Binding-site contacts:
Ligand atom C6 contacts residue GLN140 of chain 1.A at 3.9 Å.
Ligand atom C5 contacts residue SER15 of chain 1.A at 3.4 Å.
Ligand atom C1 contacts residue ASN10 of chain 1.A at 1.5 Å.
Ligand atom O7 contacts residue ASN10 of chain 1.A at 3.5 Å (h-bond).
Ligand atom C1 contacts residue SER15 of chain 1.A at 3.5 Å.
Ligand atom C5 contacts residue ASN10 of chain 1.A at 3.7 Å.
Ligand atom C2 contacts residue ASN10 of chain 1.A at 2.4 Å.
Ligand atom O5 contacts residue SER15 of chain 1.A at 3.2 Å (h-bond).
Ligand atom O5 contacts residue ASN10 of chain 1.A at 2.4 Å (h-bond).
Ligand atom C7 contacts residue ASN10 of chain 1.A at 3.5 Å.
Ligand atom C5 contacts residue GLN140 of chain 1.A at 4.4 Å.
Ligand atom N2 contacts residue ASN10 of chain 1.A at 2.9 Å (h-bond).
Ligand atom O6 contacts residue GLN140 of chain 1.A at 2.8 Å (h-bond).
Ligand atom C3 contacts residue ASN10 of chain 1.A at 3.8 Å.
Ligand atom C1 contacts residue GLN140 of chain 1.A at 4.0 Å.
Ligand atom C4 contacts residue ASN10 of chain 1.A at 4.2 Å.
Ligand atom O5 contacts residue GLN140 of chain 1.A at 3.3 Å (h-bond).
Ligand atom C6 contacts residue SER15 of chain 1.A at 3.7 Å.
Ligand atom O6 contacts residue PRO141 of chain 1.A at 4.0 Å.

Sequence of chain 1.A:
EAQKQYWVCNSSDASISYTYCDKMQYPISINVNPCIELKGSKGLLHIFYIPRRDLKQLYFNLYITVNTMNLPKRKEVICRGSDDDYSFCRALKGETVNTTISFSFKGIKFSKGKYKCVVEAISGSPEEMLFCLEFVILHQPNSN

The protein below binds the small molecule below.
Small molecule (SMILES): CC(=O)N[C@@H]1[C@@H](O)[C@H](O)[C@@H](CO)O[C@H]1O